Sequence of chain 1.C:
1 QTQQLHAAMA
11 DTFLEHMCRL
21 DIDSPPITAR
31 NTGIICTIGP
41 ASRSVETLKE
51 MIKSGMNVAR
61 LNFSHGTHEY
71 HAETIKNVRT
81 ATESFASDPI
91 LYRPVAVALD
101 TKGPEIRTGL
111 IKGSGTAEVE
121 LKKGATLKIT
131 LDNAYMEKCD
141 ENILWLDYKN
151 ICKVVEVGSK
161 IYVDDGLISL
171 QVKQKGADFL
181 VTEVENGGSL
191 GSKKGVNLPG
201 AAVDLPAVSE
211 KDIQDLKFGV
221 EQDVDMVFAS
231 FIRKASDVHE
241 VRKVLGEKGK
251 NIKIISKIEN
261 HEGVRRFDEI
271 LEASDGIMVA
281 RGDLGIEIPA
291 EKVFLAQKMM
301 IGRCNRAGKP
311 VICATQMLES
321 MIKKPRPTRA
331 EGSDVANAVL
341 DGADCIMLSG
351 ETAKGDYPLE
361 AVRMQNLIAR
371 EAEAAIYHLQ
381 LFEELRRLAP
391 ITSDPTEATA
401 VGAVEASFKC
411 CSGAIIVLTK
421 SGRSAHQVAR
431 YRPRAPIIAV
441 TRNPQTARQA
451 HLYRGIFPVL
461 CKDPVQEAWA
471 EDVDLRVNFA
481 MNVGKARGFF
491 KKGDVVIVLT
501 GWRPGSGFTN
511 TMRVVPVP

Binding-site contacts:
Ligand atom O1 contacts residue ARG60 of chain 1.C at 4.3 Å.
Ligand atom O1 contacts residue LYS257 of chain 1.C at 3.7 Å.
Ligand atom C2 contacts residue GLU259 of chain 1.C at 3.6 Å.
Ligand atom O4 contacts residue ARG281 of chain 1.C at 3.6 Å.
Ligand atom C1 contacts residue THR315 of chain 1.C at 4.0 Å.
Ligand atom C2 contacts residue ASP283 of chain 1.C at 3.8 Å.
Ligand atom C1 contacts residue LYS257 of chain 1.C at 3.4 Å.
Ligand atom O3 contacts residue ASP283 of chain 1.C at 4.3 Å.
Ligand atom O1 contacts residue ALA280 of chain 1.C at 3.9 Å.
Ligand atom O3 contacts residue K1 of chain 1.O at 2.9 Å.
Ligand atom O2 contacts residue ASP283 of chain 1.C at 2.9 Å (salt-bridge).
Ligand atom O3 contacts residue ALA280 of chain 1.C at 4.2 Å.
Ligand atom O4 contacts residue GLY282 of chain 1.C at 2.8 Å (h-bond).
Ligand atom O2 contacts residue ALA280 of chain 1.C at 3.8 Å.
Ligand atom O4 contacts residue THR315 of chain 1.C at 2.5 Å (h-bond).
Ligand atom O3 contacts residue LYS257 of chain 1.C at 2.5 Å (salt-bridge).
Ligand atom O1 contacts residue MET347 of chain 1.C at 4.0 Å.
Ligand atom O3 contacts residue GLU259 of chain 1.C at 3.4 Å (salt-bridge).
Ligand atom C2 contacts residue ARG281 of chain 1.C at 4.5 Å.
Ligand atom C2 contacts residue GLY282 of chain 1.C at 3.6 Å.
Ligand atom C1 contacts residue ALA280 of chain 1.C at 3.7 Å (hydrophobic).
Ligand atom O4 contacts residue ASP283 of chain 1.C at 4.0 Å.
Ligand atom C2 contacts residue THR315 of chain 1.C at 3.6 Å.
Ligand atom O1 contacts residue THR315 of chain 1.C at 3.4 Å (h-bond).
Ligand atom O2 contacts residue GLU259 of chain 1.C at 2.9 Å (salt-bridge).
Ligand atom O2 contacts residue GLY282 of chain 1.C at 3.6 Å.
Ligand atom C1 contacts residue GLU259 of chain 1.C at 3.8 Å.
Ligand atom O2 contacts residue K1 of chain 1.O at 3.9 Å.
Ligand atom C1 contacts residue K1 of chain 1.O at 4.0 Å.
Ligand atom O1 contacts residue MET278 of chain 1.C at 3.9 Å.
Ligand atom C2 contacts residue K1 of chain 1.O at 4.5 Å.
Ligand atom C2 contacts residue ALA280 of chain 1.C at 3.6 Å (hydrophobic).
Ligand atom O4 contacts residue ALA280 of chain 1.C at 3.3 Å.

The protein below binds the small molecule below.
Small molecule (SMILES): O=C([O-])C(=O)[O-]